Binding-site contacts:
Ligand atom C2 contacts residue ASN243 of chain 1.A at 2.5 Å.
Ligand atom C4 contacts residue ASN243 of chain 1.A at 4.4 Å.
Ligand atom O5 contacts residue ASN243 of chain 1.A at 2.5 Å (h-bond).
Ligand atom C3 contacts residue ASN243 of chain 1.A at 3.9 Å.
Ligand atom N2 contacts residue ASN243 of chain 1.A at 2.9 Å (h-bond).
Ligand atom C7 contacts residue ASN243 of chain 1.A at 3.3 Å.
Ligand atom C1 contacts residue ASN243 of chain 1.A at 1.5 Å.
Ligand atom C5 contacts residue ASN243 of chain 1.A at 3.9 Å.
Ligand atom O7 contacts residue ASN243 of chain 1.A at 3.3 Å (h-bond).
Ligand atom C8 contacts residue ASN243 of chain 1.A at 4.0 Å.

The protein below binds the small molecule below.
Small molecule (SMILES): CC(=O)N[C@@H]1[C@@H](O)[C@H](O)[C@@H](CO)O[C@H]1O

Sequence of chain 1.A:
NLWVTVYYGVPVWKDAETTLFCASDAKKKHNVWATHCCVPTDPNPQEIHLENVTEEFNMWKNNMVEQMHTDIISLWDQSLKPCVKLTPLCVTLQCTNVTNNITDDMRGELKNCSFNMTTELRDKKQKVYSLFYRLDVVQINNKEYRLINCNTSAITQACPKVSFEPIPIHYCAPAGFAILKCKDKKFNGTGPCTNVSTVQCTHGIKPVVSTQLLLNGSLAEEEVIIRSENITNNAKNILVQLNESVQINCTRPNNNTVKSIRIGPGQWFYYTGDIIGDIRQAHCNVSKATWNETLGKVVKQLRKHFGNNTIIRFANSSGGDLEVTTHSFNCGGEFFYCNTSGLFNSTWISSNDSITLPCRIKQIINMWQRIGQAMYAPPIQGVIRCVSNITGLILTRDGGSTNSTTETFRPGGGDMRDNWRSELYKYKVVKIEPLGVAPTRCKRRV